A protein and the small-molecule ligand that binds it are described below.
Small molecule (SMILES): CC(=O)N[C@H]1[C@H](O[C@H]2[C@H](O)[C@@H](NC(C)=O)CO[C@@H]2CO)O[C@H](CO)[C@@H](O)[C@@H]1O

Sequence of chain 1.C:
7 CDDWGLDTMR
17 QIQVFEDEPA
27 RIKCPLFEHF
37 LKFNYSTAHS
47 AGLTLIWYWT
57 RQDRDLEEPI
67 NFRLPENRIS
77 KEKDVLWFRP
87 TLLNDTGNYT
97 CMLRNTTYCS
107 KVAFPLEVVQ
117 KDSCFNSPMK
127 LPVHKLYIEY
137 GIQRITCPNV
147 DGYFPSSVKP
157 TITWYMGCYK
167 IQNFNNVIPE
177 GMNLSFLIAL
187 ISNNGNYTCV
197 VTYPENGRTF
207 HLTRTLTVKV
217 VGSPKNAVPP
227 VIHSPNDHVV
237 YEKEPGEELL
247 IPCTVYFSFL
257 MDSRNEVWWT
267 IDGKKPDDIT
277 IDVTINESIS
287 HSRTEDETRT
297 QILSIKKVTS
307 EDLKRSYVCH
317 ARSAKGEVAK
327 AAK

Binding-site contacts:
Ligand atom O3 contacts residue ASN94 of chain 1.C at 4.4 Å.
Ligand atom C4 contacts residue ASN94 of chain 1.C at 4.2 Å.
Ligand atom O5 contacts residue ASN94 of chain 1.C at 2.4 Å (h-bond).
Ligand atom N2 contacts residue ASN94 of chain 1.C at 2.9 Å (h-bond).
Ligand atom O7 contacts residue GLY93 of chain 1.C at 4.5 Å.
Ligand atom O7 contacts residue GLN58 of chain 1.C at 2.4 Å.
Ligand atom C1 contacts residue LEU12 of chain 1.C at 4.0 Å (hydrophobic).
Ligand atom O6 contacts residue LEU12 of chain 1.C at 4.2 Å.
Ligand atom C7 contacts residue GLN58 of chain 1.C at 3.4 Å.
Ligand atom C7 contacts residue ASN94 of chain 1.C at 3.6 Å.
Ligand atom C5 contacts residue ARG60 of chain 1.C at 4.4 Å.
Ligand atom C6 contacts residue ARG60 of chain 1.C at 4.2 Å.
Ligand atom C8 contacts residue GLY93 of chain 1.C at 3.5 Å.
Ligand atom O3 contacts residue GLN58 of chain 1.C at 4.1 Å.
Ligand atom C7 contacts residue ARG57 of chain 1.C at 4.4 Å.
Ligand atom C3 contacts residue ASN94 of chain 1.C at 3.7 Å.
Ligand atom C2 contacts residue ASN94 of chain 1.C at 2.3 Å.
Ligand atom C6 contacts residue LEU12 of chain 1.C at 4.2 Å (hydrophobic).
Ligand atom C7 contacts residue GLY93 of chain 1.C at 4.1 Å.
Ligand atom C5 contacts residue LEU12 of chain 1.C at 4.3 Å (hydrophobic).
Ligand atom O5 contacts residue LEU12 of chain 1.C at 3.5 Å.
Ligand atom O7 contacts residue ASP59 of chain 1.C at 4.0 Å.
Ligand atom C8 contacts residue THR92 of chain 1.C at 3.9 Å.
Ligand atom C1 contacts residue ASN94 of chain 1.C at 1.5 Å.
Ligand atom O7 contacts residue ARG57 of chain 1.C at 3.6 Å (salt-bridge).
Ligand atom O7 contacts residue ASN94 of chain 1.C at 3.8 Å.
Ligand atom C5 contacts residue ASN94 of chain 1.C at 3.7 Å.
Ligand atom C8 contacts residue GLN58 of chain 1.C at 3.5 Å.